Binding-site contacts:
Ligand atom CD2 contacts residue VAL267 of chain 1.B at 3.7 Å (hydrophobic).
Ligand atom CE2 contacts residue THR192 of chain 1.B at 3.7 Å.
Ligand atom C contacts residue GLY194 of chain 1.B at 3.7 Å.
Ligand atom CA contacts residue GLY194 of chain 1.B at 3.6 Å.
Ligand atom CA contacts residue PRO383 of chain 1.B at 3.7 Å (hydrophobic).
Ligand atom O contacts residue MET382 of chain 1.B at 3.3 Å.
Ligand atom CZ contacts residue THR192 of chain 1.B at 3.5 Å.
Ligand atom CB contacts residue PRO383 of chain 1.B at 3.3 Å (hydrophobic).
Ligand atom CB contacts residue GOL1 of chain 1.I at 3.4 Å.
Ligand atom CZ contacts residue ARG385 of chain 1.B at 3.2 Å.
Ligand atom CA contacts residue GLY194 of chain 1.B at 3.8 Å.
Ligand atom CD2 contacts residue VAL267 of chain 1.B at 3.5 Å (hydrophobic).
Ligand atom CZ contacts residue GLY194 of chain 1.B at 3.7 Å.
Ligand atom C3 contacts residue ARG385 of chain 1.B at 3.5 Å.
Ligand atom OE1 contacts residue MET384 of chain 1.B at 3.4 Å.
Ligand atom N contacts residue GLY194 of chain 1.B at 2.8 Å (h-bond).
Ligand atom CD2 contacts residue VAL380 of chain 1.B at 3.7 Å (hydrophobic).
Ligand atom CD1 contacts residue LEU197 of chain 1.B at 3.7 Å (hydrophobic).
Ligand atom OD1 contacts residue HIS195 of chain 1.B at 3.7 Å.
Ligand atom NE2 contacts residue PRO383 of chain 1.B at 3.3 Å (h-bond).
Ligand atom OXT contacts residue MET384 of chain 1.B at 3.1 Å.
Ligand atom CE1 contacts residue VAL364 of chain 1.B at 3.6 Å (hydrophobic).
Ligand atom CD1 contacts residue ARG196 of chain 1.B at 3.7 Å.
Ligand atom O contacts residue MET382 of chain 1.B at 3.6 Å.
Ligand atom OE1 contacts residue TYR343 of chain 1.B at 3.6 Å.
Ligand atom O contacts residue HIS195 of chain 1.B at 3.6 Å.
Ligand atom C2 contacts residue ARG385 of chain 1.B at 3.4 Å.
Ligand atom C4 contacts residue ARG385 of chain 1.B at 3.3 Å.
Ligand atom CB contacts residue MET382 of chain 1.B at 3.5 Å (hydrophobic).
Ligand atom CG contacts residue HIS195 of chain 1.B at 3.4 Å.
Ligand atom C5 contacts residue ARG385 of chain 1.B at 3.4 Å.
Ligand atom CE1 contacts residue PRO262 of chain 1.B at 3.6 Å (hydrophobic).
Ligand atom CZ contacts residue PRO262 of chain 1.B at 3.4 Å (hydrophobic).
Ligand atom NE2 contacts residue MET382 of chain 1.B at 2.9 Å (h-bond).
Ligand atom C contacts residue MET382 of chain 1.B at 3.5 Å (hydrophobic).
Ligand atom OXT contacts residue ARG385 of chain 1.B at 2.8 Å (salt-bridge).
Ligand atom CD1 contacts residue PRO383 of chain 1.B at 3.3 Å (hydrophobic).
Ligand atom C6 contacts residue ARG385 of chain 1.B at 3.6 Å.
Ligand atom N contacts residue PRO383 of chain 1.B at 3.1 Å (h-bond).
Ligand atom CB contacts residue GLY194 of chain 1.B at 3.5 Å.

Sequence of chain 1.B:
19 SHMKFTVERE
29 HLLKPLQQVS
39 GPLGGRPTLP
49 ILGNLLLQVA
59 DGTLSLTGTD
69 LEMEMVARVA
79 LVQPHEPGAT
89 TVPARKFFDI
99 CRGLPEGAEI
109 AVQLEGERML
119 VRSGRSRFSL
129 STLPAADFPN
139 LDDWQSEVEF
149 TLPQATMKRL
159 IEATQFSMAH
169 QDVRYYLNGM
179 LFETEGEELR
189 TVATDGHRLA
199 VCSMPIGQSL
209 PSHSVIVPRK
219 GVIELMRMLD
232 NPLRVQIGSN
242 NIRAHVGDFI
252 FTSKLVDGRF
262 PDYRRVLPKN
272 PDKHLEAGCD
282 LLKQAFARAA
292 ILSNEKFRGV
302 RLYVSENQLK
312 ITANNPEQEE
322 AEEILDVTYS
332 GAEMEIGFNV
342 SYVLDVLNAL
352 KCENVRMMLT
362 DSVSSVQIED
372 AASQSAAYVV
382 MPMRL

A protein and the small-molecule ligand that binds it are described below.
Small molecule (SMILES): COc1ccc(NC(=O)N[C@@H](CCC(N)=O)C(=O)N[C@@H](CC2CCCCC2)C(=O)N[C@@H](CC(=O)O)C(=O)N[C@@H](CC(C)C)C(=O)N[C@@H](Cc2ccccc2)C(=O)O)cc1